Binding-site contacts:
Ligand atom C4 contacts residue ASN135 of chain 1.E at 4.2 Å.
Ligand atom C5 contacts residue LYS191 of chain 1.E at 4.1 Å.
Ligand atom C6 contacts residue LYS191 of chain 1.E at 3.8 Å.
Ligand atom C3 contacts residue ASN135 of chain 1.E at 3.8 Å.
Ligand atom O7 contacts residue ASN135 of chain 1.E at 3.0 Å (h-bond).
Ligand atom N2 contacts residue ASN135 of chain 1.E at 2.9 Å (h-bond).
Ligand atom C7 contacts residue ASN135 of chain 1.E at 3.3 Å.
Ligand atom C5 contacts residue ASN135 of chain 1.E at 3.7 Å.
Ligand atom C2 contacts residue ASN135 of chain 1.E at 2.5 Å.
Ligand atom C1 contacts residue ASN135 of chain 1.E at 1.4 Å.
Ligand atom O6 contacts residue UNK87 of chain 1.H at 4.5 Å.
Ligand atom O5 contacts residue LYS191 of chain 1.E at 3.4 Å (salt-bridge).
Ligand atom C1 contacts residue LYS191 of chain 1.E at 4.3 Å.
Ligand atom O6 contacts residue UNK88 of chain 1.H at 3.9 Å.
Ligand atom O5 contacts residue ASN135 of chain 1.E at 2.4 Å (h-bond).

Sequence of chain 1.E:
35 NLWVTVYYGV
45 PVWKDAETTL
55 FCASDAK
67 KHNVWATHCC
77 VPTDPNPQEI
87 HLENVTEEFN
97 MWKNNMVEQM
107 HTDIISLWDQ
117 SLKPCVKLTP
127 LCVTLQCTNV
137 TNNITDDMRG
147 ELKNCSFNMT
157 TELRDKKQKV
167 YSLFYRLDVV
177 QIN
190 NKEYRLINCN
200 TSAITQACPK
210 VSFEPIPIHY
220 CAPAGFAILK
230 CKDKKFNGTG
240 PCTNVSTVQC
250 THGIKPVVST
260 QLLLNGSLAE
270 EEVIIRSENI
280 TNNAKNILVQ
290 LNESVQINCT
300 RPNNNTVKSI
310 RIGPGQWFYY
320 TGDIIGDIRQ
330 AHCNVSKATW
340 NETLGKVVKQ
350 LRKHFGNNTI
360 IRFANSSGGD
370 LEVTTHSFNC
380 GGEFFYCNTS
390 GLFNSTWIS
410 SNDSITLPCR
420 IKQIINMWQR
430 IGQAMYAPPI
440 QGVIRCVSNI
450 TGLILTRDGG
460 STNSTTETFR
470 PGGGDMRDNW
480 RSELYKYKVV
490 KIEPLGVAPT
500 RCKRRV

The protein below binds the small molecule below.
Small molecule (SMILES): CC(=O)N[C@@H]1[C@@H](O)[C@H](O)[C@@H](CO)O[C@H]1O

Sequence of chain 1.H:
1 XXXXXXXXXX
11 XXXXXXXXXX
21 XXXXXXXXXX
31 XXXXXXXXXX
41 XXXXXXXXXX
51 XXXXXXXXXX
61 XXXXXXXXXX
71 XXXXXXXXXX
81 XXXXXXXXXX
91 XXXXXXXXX